Binding-site contacts:
Ligand atom O2' contacts residue MET180 of chain 4.A at 2.9 Å (h-bond).
Ligand atom N3 contacts residue MET180 of chain 4.A at 3.7 Å.
Ligand atom O2' contacts residue ARG87 of chain 4.A at 3.1 Å (salt-bridge).
Ligand atom C5' contacts residue MET64 of chain 4.A at 3.8 Å (hydrophobic).
Ligand atom C5 contacts residue VAL178 of chain 4.A at 3.7 Å (hydrophobic).
Ligand atom O4' contacts residue ARG43 of chain 3.A at 3.5 Å (salt-bridge).
Ligand atom O2' contacts residue GLU179 of chain 4.A at 3.4 Å.
Ligand atom C4' contacts residue SO41 of chain 4.C at 3.6 Å.
Ligand atom C2' contacts residue SO41 of chain 4.C at 3.7 Å.
Ligand atom C1' contacts residue SO41 of chain 4.C at 3.2 Å.
Ligand atom O3' contacts residue MET64 of chain 4.A at 3.7 Å.
Ligand atom C6 contacts residue PHE159 of chain 4.A at 3.8 Å (hydrophobic).
Ligand atom O3' contacts residue GLU181 of chain 4.A at 2.6 Å (salt-bridge).
Ligand atom O5' contacts residue HIS4 of chain 3.A at 2.6 Å (h-bond).
Ligand atom O5' contacts residue PHE159 of chain 4.A at 3.4 Å.
Ligand atom N3 contacts residue PHE159 of chain 4.A at 3.7 Å.
Ligand atom C8 contacts residue CYS91 of chain 4.A at 3.5 Å (hydrophobic).
Ligand atom O6 contacts residue ASN204 of chain 4.A at 3.5 Å (h-bond).
Ligand atom N1 contacts residue PHE159 of chain 4.A at 3.6 Å.
Ligand atom O2' contacts residue SO41 of chain 4.C at 3.3 Å (h-bond).
Ligand atom C2' contacts residue MET180 of chain 4.A at 3.6 Å (hydrophobic).
Ligand atom N7 contacts residue ASN204 of chain 4.A at 3.4 Å (h-bond).
Ligand atom C5' contacts residue PHE159 of chain 4.A at 3.7 Å (hydrophobic).
Ligand atom N9 contacts residue THR90 of chain 4.A at 3.6 Å.
Ligand atom C5 contacts residue GLY92 of chain 4.A at 3.7 Å.
Ligand atom N7 contacts residue CYS91 of chain 4.A at 3.4 Å.
Ligand atom C3' contacts residue GLU181 of chain 4.A at 3.5 Å.
Ligand atom C2' contacts residue GLU181 of chain 4.A at 3.8 Å.
Ligand atom O4' contacts residue THR90 of chain 4.A at 3.7 Å.
Ligand atom C1' contacts residue THR90 of chain 4.A at 3.5 Å.
Ligand atom C5' contacts residue HIS4 of chain 3.A at 3.6 Å.
Ligand atom N7 contacts residue GLY92 of chain 4.A at 3.5 Å (h-bond).
Ligand atom C3' contacts residue SO41 of chain 4.C at 3.6 Å.
Ligand atom C4' contacts residue ARG43 of chain 3.A at 3.6 Å.
Ligand atom C2 contacts residue PHE159 of chain 4.A at 3.4 Å (hydrophobic).
Ligand atom O3' contacts residue SO41 of chain 4.C at 2.6 Å (h-bond).
Ligand atom C8 contacts residue THR90 of chain 4.A at 3.2 Å.
Ligand atom O6 contacts residue GLY92 of chain 4.A at 3.5 Å.
Ligand atom O2' contacts residue GLU181 of chain 4.A at 2.6 Å (salt-bridge).
Ligand atom O4' contacts residue SO41 of chain 4.C at 3.5 Å (h-bond).

Sequence of chain 3.A:
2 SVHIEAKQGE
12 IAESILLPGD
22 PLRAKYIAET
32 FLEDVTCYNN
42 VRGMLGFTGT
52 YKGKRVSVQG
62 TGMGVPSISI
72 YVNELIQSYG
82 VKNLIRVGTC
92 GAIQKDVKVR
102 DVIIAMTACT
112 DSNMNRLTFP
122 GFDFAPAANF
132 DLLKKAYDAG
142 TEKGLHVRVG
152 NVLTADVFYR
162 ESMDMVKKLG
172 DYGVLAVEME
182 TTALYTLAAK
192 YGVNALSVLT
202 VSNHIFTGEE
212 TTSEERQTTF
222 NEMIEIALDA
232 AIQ

Sequence of chain 4.A:
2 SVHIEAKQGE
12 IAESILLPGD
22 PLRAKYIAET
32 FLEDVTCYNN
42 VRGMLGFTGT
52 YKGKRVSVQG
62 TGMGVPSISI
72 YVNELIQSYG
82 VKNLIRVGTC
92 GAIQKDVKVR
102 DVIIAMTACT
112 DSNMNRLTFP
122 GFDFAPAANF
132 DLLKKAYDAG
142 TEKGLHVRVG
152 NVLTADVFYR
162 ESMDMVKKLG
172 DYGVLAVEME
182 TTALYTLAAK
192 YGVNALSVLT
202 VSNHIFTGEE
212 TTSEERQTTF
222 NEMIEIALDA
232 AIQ

The protein below binds the small molecule below.
Small molecule (SMILES): O=c1[nH]cnc2c1ncn2[C@@H]1O[C@H](CO)[C@@H](O)[C@H]1O